Binding-site contacts:
Ligand atom O contacts residue ASN1 of chain 1.EA at 2.2 Å (h-bond).
Ligand atom C8 contacts residue THR94 of chain 1.N at 4.1 Å.
Ligand atom C5 contacts residue ASN1 of chain 1.EA at 3.6 Å.
Ligand atom C12 contacts residue SER129 of chain 1.N at 4.2 Å.
Ligand atom C1 contacts residue GLN2 of chain 1.EA at 4.0 Å.
Ligand atom C1 contacts residue ASN1 of chain 1.EA at 1.3 Å.
Ligand atom C3 contacts residue ASN1 of chain 1.EA at 3.9 Å.
Ligand atom C12 contacts residue GLN2 of chain 1.EA at 4.0 Å.
Ligand atom C7 contacts residue THR94 of chain 1.N at 4.4 Å.
Ligand atom C11 contacts residue SER129 of chain 1.N at 4.3 Å.
Ligand atom C9 contacts residue GLY47 of chain 1.N at 4.2 Å.
Ligand atom C8 contacts residue GLN2 of chain 1.EA at 4.2 Å.
Ligand atom C2 contacts residue ASN1 of chain 1.EA at 2.5 Å.
Ligand atom C11 contacts residue GLN2 of chain 1.EA at 3.3 Å.
Ligand atom C7 contacts residue GLN2 of chain 1.EA at 4.0 Å.
Ligand atom C4 contacts residue SER48 of chain 1.N at 4.3 Å.
Ligand atom C9 contacts residue GLN2 of chain 1.EA at 3.6 Å.
Ligand atom C5 contacts residue SER48 of chain 1.N at 4.1 Å.
Ligand atom C7 contacts residue SER48 of chain 1.N at 4.2 Å.
Ligand atom O8 contacts residue HIS116 of chain 1.H at 3.9 Å.
Ligand atom C4 contacts residue ASN1 of chain 1.EA at 4.4 Å.
Ligand atom C10 contacts residue GLN2 of chain 1.EA at 3.9 Å.
Ligand atom O contacts residue GLN2 of chain 1.EA at 4.4 Å.
Ligand atom C7 contacts residue GLY47 of chain 1.N at 4.0 Å.

Sequence of chain 1.EA:
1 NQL

The small molecule below binds the protein below.
Small molecule (SMILES): CCCCCCCCC[C@@H](O)CC(=O)O

Sequence of chain 1.N:
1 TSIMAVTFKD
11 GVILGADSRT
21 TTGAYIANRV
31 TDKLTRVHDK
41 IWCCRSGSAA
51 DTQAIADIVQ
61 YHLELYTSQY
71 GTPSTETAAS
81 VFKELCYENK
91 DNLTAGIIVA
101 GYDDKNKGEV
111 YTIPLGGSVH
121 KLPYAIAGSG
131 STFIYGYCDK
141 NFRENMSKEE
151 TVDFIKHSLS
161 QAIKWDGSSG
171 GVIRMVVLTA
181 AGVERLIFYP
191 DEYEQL

Sequence of chain 1.H:
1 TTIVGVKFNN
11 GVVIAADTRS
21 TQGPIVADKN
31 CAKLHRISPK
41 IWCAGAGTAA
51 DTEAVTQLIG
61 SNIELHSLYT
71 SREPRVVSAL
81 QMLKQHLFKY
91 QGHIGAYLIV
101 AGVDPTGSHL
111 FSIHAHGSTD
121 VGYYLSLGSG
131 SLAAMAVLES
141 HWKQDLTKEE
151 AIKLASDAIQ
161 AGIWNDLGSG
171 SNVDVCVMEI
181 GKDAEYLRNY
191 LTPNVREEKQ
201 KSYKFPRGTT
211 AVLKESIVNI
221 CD